Sequence of chain 55.J:
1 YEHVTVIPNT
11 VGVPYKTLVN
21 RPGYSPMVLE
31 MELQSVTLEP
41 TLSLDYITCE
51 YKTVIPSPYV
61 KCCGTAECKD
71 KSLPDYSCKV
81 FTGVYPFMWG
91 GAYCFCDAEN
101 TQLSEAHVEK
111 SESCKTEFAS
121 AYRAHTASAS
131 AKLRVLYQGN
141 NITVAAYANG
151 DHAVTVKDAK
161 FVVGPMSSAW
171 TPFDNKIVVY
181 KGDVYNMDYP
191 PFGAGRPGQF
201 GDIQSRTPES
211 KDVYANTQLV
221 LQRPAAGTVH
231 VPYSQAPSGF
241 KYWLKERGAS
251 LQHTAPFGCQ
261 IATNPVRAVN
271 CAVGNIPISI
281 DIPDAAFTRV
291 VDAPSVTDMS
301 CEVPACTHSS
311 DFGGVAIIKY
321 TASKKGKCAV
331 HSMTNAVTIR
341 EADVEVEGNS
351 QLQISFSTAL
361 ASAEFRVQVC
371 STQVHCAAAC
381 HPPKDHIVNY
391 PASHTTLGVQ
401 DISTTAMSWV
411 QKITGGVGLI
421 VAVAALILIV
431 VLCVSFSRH

A protein and the small-molecule ligand that binds it are described below.
Small molecule (SMILES): CC(=O)N[C@@H]1[C@@H](O)[C@H](O)[C@@H](CO)O[C@H]1O

Sequence of chain 55.K:
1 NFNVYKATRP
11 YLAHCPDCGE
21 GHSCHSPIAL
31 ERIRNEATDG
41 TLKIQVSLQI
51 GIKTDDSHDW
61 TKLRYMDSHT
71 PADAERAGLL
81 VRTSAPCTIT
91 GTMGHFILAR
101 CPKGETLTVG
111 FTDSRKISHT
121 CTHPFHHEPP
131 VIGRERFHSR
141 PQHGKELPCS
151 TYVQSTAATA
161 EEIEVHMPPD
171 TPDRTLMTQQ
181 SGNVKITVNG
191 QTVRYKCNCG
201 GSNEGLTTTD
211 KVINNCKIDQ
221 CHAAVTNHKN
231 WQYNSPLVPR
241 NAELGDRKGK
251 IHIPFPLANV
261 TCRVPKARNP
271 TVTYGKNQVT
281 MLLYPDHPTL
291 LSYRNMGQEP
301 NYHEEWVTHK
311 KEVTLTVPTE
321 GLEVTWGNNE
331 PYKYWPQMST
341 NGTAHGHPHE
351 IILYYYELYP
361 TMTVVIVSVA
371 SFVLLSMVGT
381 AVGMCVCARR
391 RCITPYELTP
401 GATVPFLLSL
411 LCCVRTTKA

Binding-site contacts:
Ligand atom C3 contacts residue THR116 of chain 55.J at 4.0 Å.
Ligand atom N2 contacts residue THR116 of chain 55.J at 3.0 Å (h-bond).
Ligand atom O3 contacts residue THR116 of chain 55.J at 4.4 Å.
Ligand atom C4 contacts residue ASN259 of chain 55.K at 4.2 Å.
Ligand atom C4 contacts residue LYS181 of chain 55.J at 4.2 Å.
Ligand atom C3 contacts residue ASN259 of chain 55.K at 3.8 Å.
Ligand atom C8 contacts residue THR116 of chain 55.J at 3.8 Å.
Ligand atom C2 contacts residue THR116 of chain 55.J at 3.8 Å.
Ligand atom O5 contacts residue ASN259 of chain 55.K at 2.4 Å (h-bond).
Ligand atom C7 contacts residue THR116 of chain 55.J at 3.8 Å.
Ligand atom C1 contacts residue ASN259 of chain 55.K at 1.4 Å.
Ligand atom C2 contacts residue ASN259 of chain 55.K at 2.5 Å.
Ligand atom C5 contacts residue LYS181 of chain 55.J at 3.5 Å.
Ligand atom O4 contacts residue LYS181 of chain 55.J at 4.0 Å.
Ligand atom O6 contacts residue LYS181 of chain 55.J at 4.3 Å.
Ligand atom C3 contacts residue LYS181 of chain 55.J at 4.4 Å.
Ligand atom C7 contacts residue ASN259 of chain 55.K at 3.2 Å.
Ligand atom N2 contacts residue ASN259 of chain 55.K at 2.9 Å (h-bond).
Ligand atom C8 contacts residue ASN259 of chain 55.K at 4.4 Å.
Ligand atom O7 contacts residue ASN259 of chain 55.K at 3.0 Å (h-bond).
Ligand atom O5 contacts residue LYS181 of chain 55.J at 4.4 Å.
Ligand atom C6 contacts residue LYS181 of chain 55.J at 4.2 Å.
Ligand atom C5 contacts residue ASN259 of chain 55.K at 3.7 Å.
Ligand atom C1 contacts residue THR116 of chain 55.J at 4.0 Å.